Sequence of chain 1.B:
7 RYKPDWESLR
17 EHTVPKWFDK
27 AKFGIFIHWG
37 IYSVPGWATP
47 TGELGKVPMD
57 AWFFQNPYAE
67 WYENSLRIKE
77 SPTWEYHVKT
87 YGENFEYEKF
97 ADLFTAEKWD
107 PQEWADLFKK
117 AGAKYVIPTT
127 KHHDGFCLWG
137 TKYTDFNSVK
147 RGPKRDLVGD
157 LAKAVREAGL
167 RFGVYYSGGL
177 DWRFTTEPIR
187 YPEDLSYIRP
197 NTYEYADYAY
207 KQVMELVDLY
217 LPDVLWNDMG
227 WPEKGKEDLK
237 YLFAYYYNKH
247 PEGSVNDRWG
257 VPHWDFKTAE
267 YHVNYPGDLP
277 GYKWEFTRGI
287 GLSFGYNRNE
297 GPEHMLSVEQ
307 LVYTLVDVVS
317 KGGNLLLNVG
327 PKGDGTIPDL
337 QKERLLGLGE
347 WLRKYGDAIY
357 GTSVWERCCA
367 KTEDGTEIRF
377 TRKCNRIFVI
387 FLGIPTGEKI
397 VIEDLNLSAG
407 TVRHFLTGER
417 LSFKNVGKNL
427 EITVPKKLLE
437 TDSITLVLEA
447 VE

A protein and the small-molecule ligand that binds it are described below.
Small molecule (SMILES): CC(=O)NC[C@H]1N[C@@H](C)[C@@H](O)[C@@H](O)[C@@H]1O

Binding-site contacts:
Ligand atom CAM contacts residue GLU66 of chain 1.B at 3.8 Å.
Ligand atom NAI contacts residue GLU266 of chain 1.B at 3.1 Å (salt-bridge).
Ligand atom CAJ contacts residue GLU266 of chain 1.B at 3.8 Å.
Ligand atom CAK contacts residue GLU266 of chain 1.B at 3.1 Å.
Ligand atom CAN contacts residue TRP67 of chain 1.B at 3.7 Å (hydrophobic).
Ligand atom CAL contacts residue ASP224 of chain 1.B at 3.4 Å.
Ligand atom CAB contacts residue HIS34 of chain 1.B at 3.8 Å.
Ligand atom CAG contacts residue ASP224 of chain 1.B at 3.4 Å.
Ligand atom CAN contacts residue ASP224 of chain 1.B at 3.5 Å.
Ligand atom CAJ contacts residue ARG254 of chain 1.B at 3.4 Å.
Ligand atom CAM contacts residue HIS34 of chain 1.B at 3.5 Å.
Ligand atom OAF contacts residue GLU66 of chain 1.B at 2.8 Å (salt-bridge).
Ligand atom NAH contacts residue ARG254 of chain 1.B at 3.3 Å (salt-bridge).
Ligand atom NAH contacts residue GLU266 of chain 1.B at 3.2 Å (salt-bridge).
Ligand atom CAN contacts residue HIS129 of chain 1.B at 3.2 Å.
Ligand atom OAF contacts residue HIS129 of chain 1.B at 3.5 Å (h-bond).
Ligand atom CAB contacts residue PHE290 of chain 1.B at 3.5 Å (hydrophobic).
Ligand atom CAA contacts residue GLU266 of chain 1.B at 3.6 Å.
Ligand atom CAO contacts residue TRP67 of chain 1.B at 3.6 Å (hydrophobic).
Ligand atom OAD contacts residue TYR171 of chain 1.B at 3.4 Å (h-bond).
Ligand atom OAC contacts residue ARG254 of chain 1.B at 3.8 Å.
Ligand atom OAE contacts residue TRP67 of chain 1.B at 2.8 Å (h-bond).
Ligand atom NAI contacts residue ARG254 of chain 1.B at 3.5 Å (salt-bridge).
Ligand atom OAF contacts residue TRP67 of chain 1.B at 3.1 Å (h-bond).
Ligand atom OAE contacts residue HIS129 of chain 1.B at 2.8 Å (h-bond).
Ligand atom CAG contacts residue MET225 of chain 1.B at 3.5 Å (hydrophobic).
Ligand atom CAB contacts residue GLU266 of chain 1.B at 3.6 Å.
Ligand atom OAF contacts residue HIS128 of chain 1.B at 2.7 Å.
Ligand atom CAM contacts residue PHE290 of chain 1.B at 3.7 Å (hydrophobic).
Ligand atom CAK contacts residue PHE290 of chain 1.B at 3.7 Å (hydrophobic).
Ligand atom OAD contacts residue HIS34 of chain 1.B at 2.8 Å (h-bond).
Ligand atom OAD contacts residue HIS128 of chain 1.B at 2.9 Å (h-bond).
Ligand atom CAO contacts residue TYR64 of chain 1.B at 3.8 Å (hydrophobic).
Ligand atom CAK contacts residue ASP224 of chain 1.B at 3.9 Å.
Ligand atom CAL contacts residue GLU266 of chain 1.B at 3.2 Å.
Ligand atom OAD contacts residue ASP224 of chain 1.B at 3.5 Å (salt-bridge).
Ligand atom NAI contacts residue ASP224 of chain 1.B at 2.9 Å (salt-bridge).
Ligand atom OAC contacts residue MET225 of chain 1.B at 3.4 Å (h-bond).
Ligand atom CAO contacts residue GLU66 of chain 1.B at 3.4 Å.
Ligand atom CAG contacts residue ARG254 of chain 1.B at 3.8 Å.